The protein below binds the small molecule below.
Small molecule (SMILES): O=c1[nH]cnc2nc[nH]c12

Binding-site contacts:
Ligand atom O6 contacts residue THR191 of chain 1.B at 4.0 Å.
Ligand atom C6 contacts residue THR191 of chain 1.B at 4.3 Å.
Ligand atom N1 contacts residue ARG189 of chain 1.B at 4.0 Å.
Ligand atom C2 contacts residue ALA70 of chain 1.B at 4.1 Å (hydrophobic).
Ligand atom N9 contacts residue PHE220 of chain 1.B at 3.7 Å.
Ligand atom C6 contacts residue TYR72 of chain 1.B at 4.1 Å (hydrophobic).
Ligand atom N9 contacts residue ARG195 of chain 1.B at 3.6 Å.
Ligand atom N7 contacts residue PHE220 of chain 1.B at 3.4 Å.
Ligand atom C6 contacts residue PHE220 of chain 1.B at 3.5 Å (hydrophobic).
Ligand atom C2 contacts residue PHE73 of chain 1.B at 3.9 Å (hydrophobic).
Ligand atom C2 contacts residue TYR72 of chain 1.B at 3.7 Å (hydrophobic).
Ligand atom N1 contacts residue TYR72 of chain 1.B at 4.3 Å.
Ligand atom O6 contacts residue PHE73 of chain 1.B at 3.3 Å.
Ligand atom C8 contacts residue TYR72 of chain 1.B at 3.4 Å (hydrophobic).
Ligand atom N7 contacts residue ARG195 of chain 1.B at 4.2 Å.
Ligand atom O6 contacts residue ARG189 of chain 1.B at 3.0 Å (salt-bridge).
Ligand atom C4 contacts residue TYR72 of chain 1.B at 3.1 Å (hydrophobic).
Ligand atom C8 contacts residue PHE220 of chain 1.B at 3.6 Å (hydrophobic).
Ligand atom C5 contacts residue PHE220 of chain 1.B at 3.7 Å (hydrophobic).
Ligand atom N1 contacts residue PHE73 of chain 1.B at 3.1 Å.
Ligand atom C2 contacts residue PHE220 of chain 1.B at 3.8 Å (hydrophobic).
Ligand atom C6 contacts residue ARG189 of chain 1.B at 3.9 Å.
Ligand atom C4 contacts residue PHE220 of chain 1.B at 3.6 Å (hydrophobic).
Ligand atom C5 contacts residue TYR72 of chain 1.B at 3.5 Å (hydrophobic).
Ligand atom O6 contacts residue PHE220 of chain 1.B at 3.6 Å.
Ligand atom N9 contacts residue ASP274 of chain 1.B at 2.8 Å (salt-bridge).
Ligand atom N1 contacts residue PHE220 of chain 1.B at 3.7 Å.
Ligand atom C8 contacts residue ASP274 of chain 1.B at 3.5 Å.
Ligand atom N7 contacts residue THR191 of chain 1.B at 2.6 Å (h-bond).
Ligand atom N7 contacts residue TYR72 of chain 1.B at 3.5 Å.
Ligand atom N3 contacts residue PHE220 of chain 1.B at 3.9 Å.
Ligand atom C8 contacts residue THR191 of chain 1.B at 3.3 Å.
Ligand atom N3 contacts residue ASP274 of chain 1.B at 3.8 Å.
Ligand atom C5 contacts residue THR191 of chain 1.B at 3.8 Å.
Ligand atom C8 contacts residue ARG195 of chain 1.B at 3.2 Å.
Ligand atom N3 contacts residue TYR72 of chain 1.B at 3.0 Å.
Ligand atom O6 contacts residue SER123 of chain 1.B at 3.7 Å.
Ligand atom N9 contacts residue TYR72 of chain 1.B at 3.2 Å.
Ligand atom C4 contacts residue ASP274 of chain 1.B at 3.7 Å.
Ligand atom C6 contacts residue PHE73 of chain 1.B at 3.4 Å (hydrophobic).

Sequence of chain 1.B:
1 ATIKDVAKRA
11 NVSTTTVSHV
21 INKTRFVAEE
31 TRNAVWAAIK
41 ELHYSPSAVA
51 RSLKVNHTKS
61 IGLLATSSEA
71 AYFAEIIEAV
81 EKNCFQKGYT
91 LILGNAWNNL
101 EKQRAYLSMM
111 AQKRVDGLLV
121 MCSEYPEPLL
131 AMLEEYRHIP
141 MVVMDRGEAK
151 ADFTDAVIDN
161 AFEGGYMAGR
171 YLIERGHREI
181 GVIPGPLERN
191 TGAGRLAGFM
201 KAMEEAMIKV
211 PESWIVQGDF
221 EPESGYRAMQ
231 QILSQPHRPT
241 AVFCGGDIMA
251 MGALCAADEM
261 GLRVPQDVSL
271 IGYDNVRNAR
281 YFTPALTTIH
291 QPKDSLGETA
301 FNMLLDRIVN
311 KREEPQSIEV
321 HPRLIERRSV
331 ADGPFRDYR